Binding-site contacts:
Ligand atom CAH contacts residue NAP1 of chain 1.I at 3.5 Å.
Ligand atom CAK contacts residue TYR194 of chain 1.C at 3.6 Å (hydrophobic).
Ligand atom OAC contacts residue PRO230 of chain 1.C at 3.6 Å.
Ligand atom NAF contacts residue NAP1 of chain 1.I at 3.4 Å.
Ligand atom CAJ contacts residue PHE117 of chain 1.C at 3.6 Å (hydrophobic).
Ligand atom CAL contacts residue NAP1 of chain 1.I at 3.6 Å.
Ligand atom OAC contacts residue LEU228 of chain 1.C at 4.2 Å.
Ligand atom CAD contacts residue NAP1 of chain 1.I at 3.1 Å.
Ligand atom NAE contacts residue NAP1 of chain 1.I at 2.7 Å (h-bond).
Ligand atom NAE contacts residue TYR194 of chain 1.C at 3.6 Å (h-bond).
Ligand atom CAJ contacts residue ARG34 of chain 1.C at 4.2 Å.
Ligand atom OAC contacts residue ARG34 of chain 1.C at 3.3 Å (salt-bridge).
Ligand atom NAF contacts residue TYR194 of chain 1.C at 3.0 Å (h-bond).
Ligand atom NAF contacts residue ASP181 of chain 1.C at 3.8 Å.
Ligand atom NAB contacts residue PHE117 of chain 1.C at 3.5 Å.
Ligand atom NAB contacts residue ALA116 of chain 1.C at 4.5 Å.
Ligand atom CAA contacts residue PRO230 of chain 1.C at 3.9 Å (hydrophobic).
Ligand atom NAG contacts residue NAP1 of chain 1.I at 2.7 Å (h-bond).
Ligand atom CAA contacts residue NAP1 of chain 1.I at 3.4 Å.
Ligand atom CAK contacts residue NAP1 of chain 1.I at 3.6 Å.
Ligand atom CAK contacts residue PHE117 of chain 1.C at 3.6 Å (hydrophobic).
Ligand atom OAC contacts residue PHE117 of chain 1.C at 3.9 Å.
Ligand atom CAH contacts residue PHE117 of chain 1.C at 3.7 Å (hydrophobic).
Ligand atom NAB contacts residue SER115 of chain 1.C at 2.9 Å (h-bond).
Ligand atom CAD contacts residue PHE117 of chain 1.C at 3.8 Å (hydrophobic).
Ligand atom NAE contacts residue PHE117 of chain 1.C at 3.6 Å.
Ligand atom CAJ contacts residue NAP1 of chain 1.I at 3.5 Å.
Ligand atom NAG contacts residue PHE117 of chain 1.C at 3.8 Å.
Ligand atom CAI contacts residue PHE117 of chain 1.C at 3.4 Å (hydrophobic).
Ligand atom OAC contacts residue NAP1 of chain 1.I at 3.4 Å (h-bond).
Ligand atom CAD contacts residue ASP181 of chain 1.C at 4.3 Å.
Ligand atom CAI contacts residue NAP1 of chain 1.I at 3.3 Å.
Ligand atom CAI contacts residue SER115 of chain 1.C at 3.9 Å.
Ligand atom CAA contacts residue PHE117 of chain 1.C at 4.1 Å (hydrophobic).
Ligand atom NAF contacts residue PHE117 of chain 1.C at 3.6 Å.
Ligand atom NAB contacts residue NAP1 of chain 1.I at 3.0 Å (h-bond).
Ligand atom NAE contacts residue SER115 of chain 1.C at 4.0 Å.
Ligand atom CAD contacts residue TYR194 of chain 1.C at 4.1 Å (hydrophobic).
Ligand atom CAL contacts residue PHE117 of chain 1.C at 3.7 Å (hydrophobic).

Sequence of chain 1.C:
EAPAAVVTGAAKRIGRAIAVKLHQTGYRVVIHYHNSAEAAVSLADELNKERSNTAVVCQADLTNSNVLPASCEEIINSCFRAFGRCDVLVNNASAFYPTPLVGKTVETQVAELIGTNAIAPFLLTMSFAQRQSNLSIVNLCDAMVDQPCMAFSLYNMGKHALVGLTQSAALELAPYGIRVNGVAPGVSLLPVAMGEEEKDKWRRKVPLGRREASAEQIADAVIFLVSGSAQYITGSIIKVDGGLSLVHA

The small molecule below binds the protein below.
Small molecule (SMILES): Cc1c[nH]c2nc(N)[nH]c(=O)c12